The protein below binds the small molecule below.
Small molecule (SMILES): CC(=O)N[C@H]1[C@H](O[C@H]2[C@H](O)[C@@H](NC(C)=O)CO[C@@H]2CO)O[C@H](CO)[C@@H](O)[C@@H]1O

Sequence of chain 1.A:
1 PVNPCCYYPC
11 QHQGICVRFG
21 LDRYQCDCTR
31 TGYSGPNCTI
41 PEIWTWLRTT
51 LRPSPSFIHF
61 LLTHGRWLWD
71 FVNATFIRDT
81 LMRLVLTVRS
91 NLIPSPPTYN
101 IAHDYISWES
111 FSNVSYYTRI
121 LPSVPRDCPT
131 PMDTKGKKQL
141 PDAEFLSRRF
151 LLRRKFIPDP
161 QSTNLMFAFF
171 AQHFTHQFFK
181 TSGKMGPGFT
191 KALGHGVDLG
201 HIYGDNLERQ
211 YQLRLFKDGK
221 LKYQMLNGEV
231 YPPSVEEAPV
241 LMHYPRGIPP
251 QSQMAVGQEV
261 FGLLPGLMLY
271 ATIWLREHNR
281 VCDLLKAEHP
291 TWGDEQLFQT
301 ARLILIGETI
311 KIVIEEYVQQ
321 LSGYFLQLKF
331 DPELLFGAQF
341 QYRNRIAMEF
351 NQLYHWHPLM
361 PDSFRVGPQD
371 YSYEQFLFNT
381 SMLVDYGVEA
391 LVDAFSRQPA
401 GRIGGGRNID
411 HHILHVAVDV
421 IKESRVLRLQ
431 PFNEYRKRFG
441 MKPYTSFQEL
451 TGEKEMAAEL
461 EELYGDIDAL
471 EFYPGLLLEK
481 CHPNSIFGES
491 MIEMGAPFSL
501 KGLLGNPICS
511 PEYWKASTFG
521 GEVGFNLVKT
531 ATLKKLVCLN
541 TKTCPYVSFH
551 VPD

Binding-site contacts:
Ligand atom C6 contacts residue TYR386 of chain 1.A at 4.5 Å (hydrophobic).
Ligand atom C7 contacts residue ASN379 of chain 1.A at 3.7 Å.
Ligand atom O6 contacts residue ASP385 of chain 1.A at 3.3 Å (salt-bridge).
Ligand atom C8 contacts residue GLU374 of chain 1.A at 4.3 Å.
Ligand atom C5 contacts residue ASN379 of chain 1.A at 3.6 Å.
Ligand atom C4 contacts residue TYR371 of chain 1.A at 4.0 Å (hydrophobic).
Ligand atom C1 contacts residue ASN379 of chain 1.A at 1.4 Å.
Ligand atom O5 contacts residue ASN379 of chain 1.A at 2.4 Å (h-bond).
Ligand atom O5 contacts residue MET382 of chain 1.A at 4.2 Å.
Ligand atom N2 contacts residue ASN379 of chain 1.A at 2.8 Å (h-bond).
Ligand atom C5 contacts residue GLN369 of chain 1.A at 3.3 Å.
Ligand atom O6 contacts residue MET382 of chain 1.A at 4.0 Å.
Ligand atom C6 contacts residue ASP385 of chain 1.A at 4.4 Å.
Ligand atom O3 contacts residue GLN375 of chain 1.A at 4.4 Å.
Ligand atom O4 contacts residue GLN369 of chain 1.A at 3.0 Å (h-bond).
Ligand atom O7 contacts residue GLN375 of chain 1.A at 3.2 Å.
Ligand atom O5 contacts residue TYR371 of chain 1.A at 3.7 Å.
Ligand atom C6 contacts residue GLN369 of chain 1.A at 3.3 Å.
Ligand atom N2 contacts residue GLN375 of chain 1.A at 4.0 Å.
Ligand atom C3 contacts residue ASN379 of chain 1.A at 3.8 Å.
Ligand atom C4 contacts residue GLN369 of chain 1.A at 3.8 Å.
Ligand atom O6 contacts residue TYR371 of chain 1.A at 4.1 Å.
Ligand atom C2 contacts residue GLN375 of chain 1.A at 3.8 Å.
Ligand atom C8 contacts residue ASP385 of chain 1.A at 3.8 Å.
Ligand atom C7 contacts residue GLN375 of chain 1.A at 3.7 Å.
Ligand atom C1 contacts residue GLN375 of chain 1.A at 4.0 Å.
Ligand atom O6 contacts residue GLN375 of chain 1.A at 2.9 Å (h-bond).
Ligand atom C5 contacts residue TYR371 of chain 1.A at 4.0 Å (hydrophobic).
Ligand atom O6 contacts residue TYR386 of chain 1.A at 4.3 Å.
Ligand atom O6 contacts residue GLN369 of chain 1.A at 3.8 Å.
Ligand atom C6 contacts residue TYR371 of chain 1.A at 3.4 Å (hydrophobic).
Ligand atom C2 contacts residue ASN379 of chain 1.A at 2.4 Å.
Ligand atom O7 contacts residue ASN379 of chain 1.A at 4.1 Å.
Ligand atom C4 contacts residue ASN379 of chain 1.A at 4.2 Å.
Ligand atom O7 contacts residue GLU374 of chain 1.A at 4.2 Å.
Ligand atom O5 contacts residue GLN375 of chain 1.A at 4.4 Å.
Ligand atom C6 contacts residue GLN375 of chain 1.A at 4.1 Å.